Binding-site contacts:
Ligand atom N2 contacts residue ASN126 of chain 2.A at 2.9 Å (h-bond).
Ligand atom C1 contacts residue ASN126 of chain 2.A at 1.4 Å.
Ligand atom C7 contacts residue ASN126 of chain 2.A at 3.2 Å.
Ligand atom C8 contacts residue LYS122 of chain 2.A at 4.1 Å.
Ligand atom C3 contacts residue ASN126 of chain 2.A at 3.8 Å.
Ligand atom C5 contacts residue ASN126 of chain 2.A at 3.6 Å.
Ligand atom O5 contacts residue ASN126 of chain 2.A at 2.4 Å (h-bond).
Ligand atom O7 contacts residue ASN126 of chain 2.A at 3.0 Å (h-bond).
Ligand atom C2 contacts residue ASN126 of chain 2.A at 2.5 Å.
Ligand atom C4 contacts residue ASN126 of chain 2.A at 4.2 Å.

Sequence of chain 2.A:
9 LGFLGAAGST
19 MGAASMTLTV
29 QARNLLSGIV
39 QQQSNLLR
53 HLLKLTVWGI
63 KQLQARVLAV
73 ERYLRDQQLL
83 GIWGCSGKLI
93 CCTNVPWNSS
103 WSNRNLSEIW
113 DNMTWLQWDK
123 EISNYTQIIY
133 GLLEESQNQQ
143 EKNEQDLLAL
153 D

This small molecule binds to this protein.
Small molecule (SMILES): CC(=O)N[C@H]1[C@H](O[C@H]2[C@H](O)[C@@H](NC(C)=O)CO[C@@H]2CO)O[C@H](CO)[C@@H](O[C@@H]2O[C@H](CO[C@H]3O[C@H](CO[C@H]4O[C@H](CO)[C@@H](O)[C@H](O)[C@@H]4O)[C@@H](O)[C@H](O)[C@@H]3O)[C@@H](O)[C@H](O)[C@@H]2O)[C@@H]1O